Sequence of chain 7.OA:
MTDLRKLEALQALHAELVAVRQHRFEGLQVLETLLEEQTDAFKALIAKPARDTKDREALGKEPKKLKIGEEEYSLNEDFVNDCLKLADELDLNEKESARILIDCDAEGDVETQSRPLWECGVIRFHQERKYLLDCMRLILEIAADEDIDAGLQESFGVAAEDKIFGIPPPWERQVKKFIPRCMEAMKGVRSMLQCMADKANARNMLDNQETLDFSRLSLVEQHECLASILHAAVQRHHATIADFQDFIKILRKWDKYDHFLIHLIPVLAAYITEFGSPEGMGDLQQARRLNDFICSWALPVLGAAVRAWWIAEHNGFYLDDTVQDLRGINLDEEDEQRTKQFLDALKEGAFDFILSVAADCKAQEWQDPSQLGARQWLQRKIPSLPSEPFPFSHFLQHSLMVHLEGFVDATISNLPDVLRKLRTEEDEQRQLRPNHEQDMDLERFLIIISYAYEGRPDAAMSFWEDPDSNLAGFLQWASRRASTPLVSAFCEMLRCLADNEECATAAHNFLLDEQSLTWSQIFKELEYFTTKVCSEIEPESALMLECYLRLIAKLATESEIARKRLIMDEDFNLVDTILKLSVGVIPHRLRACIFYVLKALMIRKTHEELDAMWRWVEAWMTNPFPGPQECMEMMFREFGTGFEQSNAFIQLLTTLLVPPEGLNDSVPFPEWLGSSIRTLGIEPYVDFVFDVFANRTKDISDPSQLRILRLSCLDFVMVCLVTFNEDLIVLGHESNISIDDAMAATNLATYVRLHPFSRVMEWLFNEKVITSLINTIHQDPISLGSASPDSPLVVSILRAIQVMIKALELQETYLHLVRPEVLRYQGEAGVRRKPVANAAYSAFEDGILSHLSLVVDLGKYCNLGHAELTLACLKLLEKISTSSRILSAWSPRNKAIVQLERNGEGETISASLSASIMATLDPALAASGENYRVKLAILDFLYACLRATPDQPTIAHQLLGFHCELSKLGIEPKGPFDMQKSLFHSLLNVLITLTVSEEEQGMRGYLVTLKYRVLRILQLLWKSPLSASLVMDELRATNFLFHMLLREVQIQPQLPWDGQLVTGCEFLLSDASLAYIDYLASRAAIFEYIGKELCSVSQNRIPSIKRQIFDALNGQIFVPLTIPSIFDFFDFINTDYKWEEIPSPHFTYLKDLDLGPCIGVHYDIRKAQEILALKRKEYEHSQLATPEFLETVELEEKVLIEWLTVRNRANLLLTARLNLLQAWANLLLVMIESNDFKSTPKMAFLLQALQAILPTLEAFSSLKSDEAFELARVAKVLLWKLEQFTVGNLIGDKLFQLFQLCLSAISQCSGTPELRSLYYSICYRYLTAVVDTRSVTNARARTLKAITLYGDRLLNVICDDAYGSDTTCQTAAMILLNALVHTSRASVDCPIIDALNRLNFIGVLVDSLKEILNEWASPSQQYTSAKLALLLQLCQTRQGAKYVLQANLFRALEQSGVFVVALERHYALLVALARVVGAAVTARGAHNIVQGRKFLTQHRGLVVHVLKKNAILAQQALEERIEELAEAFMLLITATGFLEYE

This protein binds this small molecule.
Small molecule (SMILES): N[C@@H](Cc1ccccc1)C(=O)NCC=O

Binding-site contacts:
Ligand atom N contacts residue SER491 of chain 7.OA at 4.1 Å.
Ligand atom CE1 contacts residue PRO438 of chain 7.OA at 3.8 Å (hydrophobic).
Ligand atom CB contacts residue PHE496 of chain 7.OA at 3.9 Å (hydrophobic).
Ligand atom CG contacts residue GLY495 of chain 7.OA at 4.4 Å.
Ligand atom CE2 contacts residue ARG442 of chain 7.OA at 3.6 Å.
Ligand atom CE2 contacts residue PRO438 of chain 7.OA at 3.7 Å (hydrophobic).
Ligand atom CA contacts residue ARG442 of chain 7.OA at 3.6 Å.
Ligand atom CB contacts residue ASN492 of chain 7.OA at 3.8 Å.
Ligand atom O contacts residue ASN492 of chain 7.OA at 4.2 Å.
Ligand atom CG contacts residue ASN492 of chain 7.OA at 4.3 Å.
Ligand atom N contacts residue ASN492 of chain 7.OA at 3.3 Å (h-bond).
Ligand atom CD1 contacts residue ILE434 of chain 7.OA at 4.1 Å (hydrophobic).
Ligand atom C contacts residue ASN492 of chain 7.OA at 4.0 Å.
Ligand atom CD1 contacts residue ASN492 of chain 7.OA at 3.9 Å.
Ligand atom N contacts residue ARG442 of chain 7.OA at 4.2 Å.
Ligand atom CG contacts residue PHE496 of chain 7.OA at 4.0 Å (hydrophobic).
Ligand atom CE1 contacts residue ILE434 of chain 7.OA at 3.9 Å (hydrophobic).
Ligand atom CA contacts residue ASN492 of chain 7.OA at 3.3 Å.
Ligand atom O contacts residue PRO438 of chain 7.OA at 4.0 Å.
Ligand atom C contacts residue ARG442 of chain 7.OA at 4.4 Å.
Ligand atom O contacts residue ARG442 of chain 7.OA at 4.3 Å.
Ligand atom CD1 contacts residue PRO438 of chain 7.OA at 4.4 Å (hydrophobic).
Ligand atom CZ contacts residue PRO438 of chain 7.OA at 3.4 Å (hydrophobic).
Ligand atom CD2 contacts residue PRO438 of chain 7.OA at 4.4 Å (hydrophobic).
Ligand atom CE1 contacts residue PHE496 of chain 7.OA at 3.6 Å (hydrophobic).
Ligand atom CB contacts residue GLY495 of chain 7.OA at 3.9 Å.
Ligand atom CD2 contacts residue ARG442 of chain 7.OA at 3.5 Å.
Ligand atom CD1 contacts residue PHE496 of chain 7.OA at 3.7 Å (hydrophobic).
Ligand atom CZ contacts residue PHE496 of chain 7.OA at 3.9 Å (hydrophobic).